A protein and the small-molecule ligand that binds it are described below.
Small molecule (SMILES): CC[C@H](C)[C@H](NC(=O)[C@H](Cc1ccc(O)cc1)NC(=O)[C@@H]1CCCN1C(=O)[C@H](CCCN=C(N)N)NC(=O)[C@@H](N)CCCN=C(N)N)C(=O)N[C@@H](CC(C)C)C(=O)O

Sequence of chain 1.B:
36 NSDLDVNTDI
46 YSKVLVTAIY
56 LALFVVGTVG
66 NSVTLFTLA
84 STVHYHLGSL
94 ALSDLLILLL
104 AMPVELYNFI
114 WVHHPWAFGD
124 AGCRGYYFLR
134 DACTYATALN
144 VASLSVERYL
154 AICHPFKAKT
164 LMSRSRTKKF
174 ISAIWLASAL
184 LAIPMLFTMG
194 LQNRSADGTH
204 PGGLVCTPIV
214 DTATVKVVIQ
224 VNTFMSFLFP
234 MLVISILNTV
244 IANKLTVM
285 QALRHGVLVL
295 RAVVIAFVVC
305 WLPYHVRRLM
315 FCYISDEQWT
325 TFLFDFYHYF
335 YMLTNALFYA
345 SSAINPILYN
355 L

Binding-site contacts:
Ligand atom NE contacts residue PHE328 of chain 1.B at 3.9 Å.
Ligand atom CZ contacts residue PHE328 of chain 1.B at 3.0 Å (hydrophobic).
Ligand atom O contacts residue CYS209 of chain 1.B at 3.8 Å.
Ligand atom CZ contacts residue PHE315 of chain 1.B at 3.8 Å (hydrophobic).
Ligand atom CG contacts residue TYR331 of chain 1.B at 3.6 Å (hydrophobic).
Ligand atom CB contacts residue VAL208 of chain 1.B at 3.8 Å (hydrophobic).
Ligand atom O contacts residue TYR331 of chain 1.B at 2.9 Å (h-bond).
Ligand atom NH2 contacts residue PHE315 of chain 1.B at 3.5 Å (h-bond).
Ligand atom NE contacts residue PHE315 of chain 1.B at 3.9 Å.
Ligand atom CA contacts residue ARG197 of chain 1.B at 3.6 Å.
Ligand atom O contacts residue PHE315 of chain 1.B at 3.5 Å.
Ligand atom CB contacts residue TRP323 of chain 1.B at 3.3 Å (hydrophobic).
Ligand atom CZ contacts residue LEU39 of chain 1.B at 3.5 Å (hydrophobic).
Ligand atom C contacts residue THR210 of chain 1.B at 3.9 Å.
Ligand atom CD2 contacts residue ARG312 of chain 1.B at 3.5 Å.
Ligand atom NH2 contacts residue ILE318 of chain 1.B at 3.5 Å (h-bond).
Ligand atom O contacts residue ARG311 of chain 1.B at 2.4 Å (salt-bridge).
Ligand atom CD1 contacts residue PHE315 of chain 1.B at 3.7 Å (hydrophobic).
Ligand atom CD1 contacts residue LEU39 of chain 1.B at 3.8 Å (hydrophobic).
Ligand atom CE1 contacts residue LEU39 of chain 1.B at 3.7 Å (hydrophobic).
Ligand atom CG contacts residue ARG312 of chain 1.B at 3.9 Å.
Ligand atom O contacts residue TYR335 of chain 1.B at 3.8 Å.
Ligand atom C contacts residue ARG311 of chain 1.B at 3.5 Å.
Ligand atom CB contacts residue TYR331 of chain 1.B at 3.7 Å (hydrophobic).
Ligand atom NH1 contacts residue PHE328 of chain 1.B at 2.2 Å.
Ligand atom OXT contacts residue TYR130 of chain 1.B at 3.3 Å (h-bond).
Ligand atom OH contacts residue LEU39 of chain 1.B at 2.5 Å (h-bond).
Ligand atom CG contacts residue VAL208 of chain 1.B at 3.9 Å (hydrophobic).
Ligand atom CG contacts residue TRP323 of chain 1.B at 2.9 Å (hydrophobic).
Ligand atom NH2 contacts residue PHE328 of chain 1.B at 3.1 Å.
Ligand atom CD contacts residue TRP323 of chain 1.B at 3.6 Å (hydrophobic).
Ligand atom CG contacts residue TRP323 of chain 1.B at 3.9 Å (hydrophobic).
Ligand atom CD2 contacts residue VAL208 of chain 1.B at 3.6 Å (hydrophobic).
Ligand atom CD contacts residue PHE315 of chain 1.B at 3.8 Å (hydrophobic).
Ligand atom O contacts residue THR210 of chain 1.B at 2.8 Å.
Ligand atom CE2 contacts residue VAL208 of chain 1.B at 3.6 Å (hydrophobic).
Ligand atom O contacts residue TYR331 of chain 1.B at 3.9 Å.
Ligand atom CB contacts residue ARG197 of chain 1.B at 3.4 Å.
Ligand atom CD contacts residue TRP323 of chain 1.B at 2.7 Å (hydrophobic).
Ligand atom N contacts residue TYR130 of chain 1.B at 3.9 Å.